Binding-site contacts:
Ligand atom C8 contacts residue LYS38 of chain 1.E at 3.7 Å.
Ligand atom O3 contacts residue ASP41 of chain 1.E at 3.5 Å.
Ligand atom C5 contacts residue TYR72 of chain 1.E at 3.5 Å (hydrophobic).
Ligand atom O4 contacts residue LYS322 of chain 1.E at 3.5 Å (salt-bridge).
Ligand atom O5 contacts residue ASN267 of chain 1.E at 2.3 Å (h-bond).
Ligand atom N2 contacts residue ASN267 of chain 1.E at 3.0 Å (h-bond).
Ligand atom C3 contacts residue LYS322 of chain 1.E at 3.6 Å.
Ligand atom O6 contacts residue LYS322 of chain 1.E at 3.6 Å.
Ligand atom C8 contacts residue GLU321 of chain 1.E at 3.6 Å.
Ligand atom C2 contacts residue GLY339 of chain 1.E at 3.5 Å.
Ligand atom O6 contacts residue GLU321 of chain 1.E at 3.6 Å (salt-bridge).
Ligand atom O7 contacts residue ALA45 of chain 1.E at 3.5 Å.
Ligand atom C1 contacts residue ASN267 of chain 1.E at 1.5 Å.
Ligand atom O2 contacts residue LYS342 of chain 1.E at 3.4 Å (salt-bridge).
Ligand atom O4 contacts residue GLY339 of chain 1.E at 3.1 Å (h-bond).
Ligand atom O3 contacts residue LYS322 of chain 1.E at 3.6 Å (salt-bridge).
Ligand atom C5 contacts residue ASN267 of chain 1.E at 3.6 Å.
Ligand atom O6 contacts residue LYS342 of chain 1.E at 3.3 Å (salt-bridge).
Ligand atom O4 contacts residue ASN340 of chain 1.E at 3.3 Å (h-bond).
Ligand atom C2 contacts residue GLU321 of chain 1.E at 3.6 Å.
Ligand atom C6 contacts residue TYR72 of chain 1.E at 3.2 Å (hydrophobic).
Ligand atom N2 contacts residue MET42 of chain 1.E at 3.4 Å (h-bond).
Ligand atom C7 contacts residue GLU321 of chain 1.E at 3.7 Å.
Ligand atom O7 contacts residue ASN267 of chain 1.E at 3.3 Å (h-bond).
Ligand atom O4 contacts residue LYS342 of chain 1.E at 3.4 Å.
Ligand atom C5 contacts residue ASN340 of chain 1.E at 3.4 Å.
Ligand atom C6 contacts residue GLU321 of chain 1.E at 3.5 Å.
Ligand atom O7 contacts residue ARG48 of chain 1.E at 3.4 Å (salt-bridge).
Ligand atom O2 contacts residue GLY339 of chain 1.E at 3.0 Å (h-bond).
Ligand atom O2 contacts residue ASN340 of chain 1.E at 3.3 Å (h-bond).
Ligand atom C8 contacts residue LEU265 of chain 1.E at 3.6 Å (hydrophobic).
Ligand atom O3 contacts residue GLY339 of chain 1.E at 3.1 Å (h-bond).
Ligand atom O5 contacts residue LYS342 of chain 1.E at 3.4 Å (salt-bridge).
Ligand atom C7 contacts residue ASN267 of chain 1.E at 3.5 Å.
Ligand atom C8 contacts residue MET42 of chain 1.E at 3.7 Å (hydrophobic).
Ligand atom C2 contacts residue ASN267 of chain 1.E at 2.4 Å.
Ligand atom C3 contacts residue GLU321 of chain 1.E at 3.6 Å.
Ligand atom C2 contacts residue ARG48 of chain 1.E at 3.6 Å.
Ligand atom O3 contacts residue ARG48 of chain 1.E at 3.3 Å (salt-bridge).
Ligand atom N2 contacts residue GLU321 of chain 1.E at 2.8 Å (salt-bridge).

Sequence of chain 1.E:
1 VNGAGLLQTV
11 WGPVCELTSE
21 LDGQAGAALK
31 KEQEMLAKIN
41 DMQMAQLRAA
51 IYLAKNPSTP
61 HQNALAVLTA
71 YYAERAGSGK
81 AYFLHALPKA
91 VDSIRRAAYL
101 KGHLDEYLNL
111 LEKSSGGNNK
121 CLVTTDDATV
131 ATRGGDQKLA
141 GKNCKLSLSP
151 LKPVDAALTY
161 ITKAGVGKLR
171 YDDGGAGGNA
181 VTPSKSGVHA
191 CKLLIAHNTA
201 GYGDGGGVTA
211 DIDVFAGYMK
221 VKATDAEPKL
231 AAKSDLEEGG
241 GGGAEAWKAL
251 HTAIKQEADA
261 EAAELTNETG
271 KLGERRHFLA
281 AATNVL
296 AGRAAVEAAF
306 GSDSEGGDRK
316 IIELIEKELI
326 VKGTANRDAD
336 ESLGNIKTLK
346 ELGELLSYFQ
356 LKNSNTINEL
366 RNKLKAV

The small molecule below binds the protein below.
Small molecule (SMILES): CC(=O)N[C@H]1[C@H](O[C@H]2[C@H](O)[C@@H](NC(C)=O)CO[C@@H]2CO)O[C@H](CO)[C@@H](O[C@@H]2O[C@H](CO[C@H]3O[C@H](CO)[C@@H](O)[C@H](O)[C@@H]3O)[C@@H](O)[C@H](O[C@H]3O[C@H](CO)[C@@H](O)[C@H](O)[C@@H]3O[C@H]3O[C@H](CO)[C@@H](O)[C@H](O)[C@@H]3O)[C@@H]2O)[C@@H]1O